Sequence of chain 3.E:
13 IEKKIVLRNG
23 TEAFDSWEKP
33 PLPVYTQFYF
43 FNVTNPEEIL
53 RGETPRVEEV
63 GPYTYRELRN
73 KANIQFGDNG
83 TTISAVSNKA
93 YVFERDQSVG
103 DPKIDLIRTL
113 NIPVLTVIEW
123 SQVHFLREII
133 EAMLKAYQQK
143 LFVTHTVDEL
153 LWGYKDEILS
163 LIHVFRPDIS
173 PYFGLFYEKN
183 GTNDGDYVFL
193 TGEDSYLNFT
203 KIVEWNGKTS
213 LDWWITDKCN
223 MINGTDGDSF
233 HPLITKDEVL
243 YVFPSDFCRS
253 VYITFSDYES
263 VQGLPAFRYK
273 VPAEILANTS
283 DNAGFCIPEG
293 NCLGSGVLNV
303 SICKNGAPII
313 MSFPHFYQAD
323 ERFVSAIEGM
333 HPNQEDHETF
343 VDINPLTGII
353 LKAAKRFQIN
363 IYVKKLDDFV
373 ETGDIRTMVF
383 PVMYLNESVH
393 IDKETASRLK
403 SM

The protein below binds the small molecule below.
Small molecule (SMILES): CC(=O)N[C@H]1[C@H](O[C@H]2[C@H](O)[C@@H](NC(C)=O)CO[C@@H]2CO)O[C@H](CO)[C@@H](O)[C@@H]1O

Binding-site contacts:
Ligand atom C4 contacts residue ASN280 of chain 3.E at 4.2 Å.
Ligand atom O5 contacts residue ASN280 of chain 3.E at 2.4 Å (h-bond).
Ligand atom C8 contacts residue GLY296 of chain 3.E at 4.4 Å.
Ligand atom O7 contacts residue ASN280 of chain 3.E at 4.4 Å.
Ligand atom C7 contacts residue ASN280 of chain 3.E at 3.9 Å.
Ligand atom C1 contacts residue ASN280 of chain 3.E at 1.4 Å.
Ligand atom C3 contacts residue ASN280 of chain 3.E at 3.8 Å.
Ligand atom C8 contacts residue ARG324 of chain 3.E at 4.2 Å.
Ligand atom N2 contacts residue ASN280 of chain 3.E at 2.9 Å (h-bond).
Ligand atom C5 contacts residue ASN280 of chain 3.E at 3.7 Å.
Ligand atom C2 contacts residue ASN280 of chain 3.E at 2.5 Å.